Sequence of chain 6.B:
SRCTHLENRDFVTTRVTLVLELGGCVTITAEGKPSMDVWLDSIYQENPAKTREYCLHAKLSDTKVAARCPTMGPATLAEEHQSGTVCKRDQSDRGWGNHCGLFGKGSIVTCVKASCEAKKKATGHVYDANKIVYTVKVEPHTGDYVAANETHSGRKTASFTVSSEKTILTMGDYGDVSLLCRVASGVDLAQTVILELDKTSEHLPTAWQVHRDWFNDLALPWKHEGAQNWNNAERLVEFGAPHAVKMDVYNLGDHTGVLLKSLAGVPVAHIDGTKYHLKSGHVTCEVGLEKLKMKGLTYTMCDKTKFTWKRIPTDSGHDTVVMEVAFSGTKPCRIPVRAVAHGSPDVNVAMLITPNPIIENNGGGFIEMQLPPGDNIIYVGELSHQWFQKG

A protein and the small-molecule ligand that binds it are described below.
Small molecule (SMILES): CC(=O)N[C@@H]1[C@@H](O)[C@H](O)[C@@H](CO)O[C@H]1O

Binding-site contacts:
Ligand atom C7 contacts residue ASN154 of chain 6.B at 3.3 Å.
Ligand atom C2 contacts residue HIS104 of chain 58.B at 4.4 Å.
Ligand atom C3 contacts residue ASN154 of chain 6.B at 3.8 Å.
Ligand atom C4 contacts residue ASN154 of chain 6.B at 4.2 Å.
Ligand atom N2 contacts residue ASN154 of chain 6.B at 2.9 Å (h-bond).
Ligand atom O5 contacts residue ASN154 of chain 6.B at 2.4 Å (h-bond).
Ligand atom C8 contacts residue ASN154 of chain 6.B at 3.8 Å.
Ligand atom O6 contacts residue HIS104 of chain 58.B at 2.9 Å.
Ligand atom C1 contacts residue HIS104 of chain 58.B at 3.2 Å.
Ligand atom C6 contacts residue HIS104 of chain 58.B at 3.7 Å.
Ligand atom C5 contacts residue HIS104 of chain 58.B at 3.3 Å.
Ligand atom C1 contacts residue ASN154 of chain 6.B at 1.4 Å.
Ligand atom C2 contacts residue ASN154 of chain 6.B at 2.4 Å.
Ligand atom O7 contacts residue HIS104 of chain 58.B at 4.2 Å.
Ligand atom C7 contacts residue GLU155 of chain 6.B at 4.1 Å.
Ligand atom C5 contacts residue ASN154 of chain 6.B at 3.7 Å.
Ligand atom C8 contacts residue GLU155 of chain 6.B at 3.8 Å.
Ligand atom O5 contacts residue HIS104 of chain 58.B at 3.2 Å (h-bond).
Ligand atom O7 contacts residue GLU155 of chain 6.B at 3.8 Å.
Ligand atom O7 contacts residue ASN154 of chain 6.B at 3.1 Å (h-bond).

Sequence of chain 58.B:
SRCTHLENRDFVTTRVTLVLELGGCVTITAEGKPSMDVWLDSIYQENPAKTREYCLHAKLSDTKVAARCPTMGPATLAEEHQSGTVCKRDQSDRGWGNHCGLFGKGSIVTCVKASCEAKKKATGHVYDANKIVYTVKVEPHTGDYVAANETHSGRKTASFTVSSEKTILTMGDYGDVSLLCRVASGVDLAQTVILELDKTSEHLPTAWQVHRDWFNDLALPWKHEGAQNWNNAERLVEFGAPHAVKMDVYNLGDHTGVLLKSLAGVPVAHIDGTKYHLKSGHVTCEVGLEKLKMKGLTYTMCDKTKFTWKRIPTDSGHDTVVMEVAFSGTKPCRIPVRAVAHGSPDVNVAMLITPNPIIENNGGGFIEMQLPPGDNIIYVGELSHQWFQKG